Sequence of chain 1.C:
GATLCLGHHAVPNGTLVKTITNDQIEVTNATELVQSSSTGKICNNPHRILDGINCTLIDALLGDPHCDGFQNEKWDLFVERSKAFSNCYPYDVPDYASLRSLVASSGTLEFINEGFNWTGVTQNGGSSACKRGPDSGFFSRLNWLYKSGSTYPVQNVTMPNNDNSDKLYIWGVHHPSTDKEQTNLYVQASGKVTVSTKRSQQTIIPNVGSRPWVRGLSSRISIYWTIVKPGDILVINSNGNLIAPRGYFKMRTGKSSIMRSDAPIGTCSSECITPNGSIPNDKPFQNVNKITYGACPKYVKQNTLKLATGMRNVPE

Binding-site contacts:
Ligand atom C6 contacts residue THR119 of chain 1.C at 4.0 Å.
Ligand atom O5 contacts residue THR119 of chain 1.C at 3.9 Å.
Ligand atom C2 contacts residue ASN117 of chain 1.C at 2.3 Å.
Ligand atom O5 contacts residue ASN117 of chain 1.C at 2.4 Å (h-bond).
Ligand atom N2 contacts residue ASN117 of chain 1.C at 2.9 Å (h-bond).
Ligand atom O7 contacts residue ASN117 of chain 1.C at 3.2 Å (h-bond).
Ligand atom C7 contacts residue ASN117 of chain 1.C at 3.4 Å.
Ligand atom C3 contacts residue ASN117 of chain 1.C at 3.7 Å.
Ligand atom C1 contacts residue ASN117 of chain 1.C at 1.4 Å.
Ligand atom C4 contacts residue ASN117 of chain 1.C at 4.2 Å.
Ligand atom C5 contacts residue THR119 of chain 1.C at 4.2 Å.
Ligand atom C5 contacts residue ASN117 of chain 1.C at 3.7 Å.

A small-molecule ligand and the protein it binds are described below.
Small molecule (SMILES): CC(=O)N[C@@H]1[C@@H](O)[C@H](O)[C@@H](CO)O[C@H]1O